Sequence of chain 1.E:
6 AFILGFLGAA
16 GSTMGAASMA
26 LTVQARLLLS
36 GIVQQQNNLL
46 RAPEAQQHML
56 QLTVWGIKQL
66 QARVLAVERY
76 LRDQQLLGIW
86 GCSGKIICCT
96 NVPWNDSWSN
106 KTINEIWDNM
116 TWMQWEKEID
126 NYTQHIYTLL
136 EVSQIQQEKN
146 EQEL

This protein binds this small molecule.
Small molecule (SMILES): Cc1ccc(-c2ccc(NC(=O)N3CCC4(CCO4)CC3)cc2)cc1

Sequence of chain 1.B:
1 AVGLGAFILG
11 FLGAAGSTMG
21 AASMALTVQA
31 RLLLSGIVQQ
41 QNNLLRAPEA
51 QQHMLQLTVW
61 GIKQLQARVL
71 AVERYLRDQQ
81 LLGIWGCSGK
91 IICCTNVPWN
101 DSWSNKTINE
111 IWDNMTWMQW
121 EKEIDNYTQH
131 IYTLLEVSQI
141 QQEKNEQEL

Binding-site contacts:
Ligand atom C04 contacts residue ARG77 of chain 1.B at 4.1 Å.
Ligand atom C03 contacts residue LEU76 of chain 1.B at 3.5 Å (hydrophobic).
Ligand atom C22 contacts residue PHE11 of chain 1.E at 4.0 Å (hydrophobic).
Ligand atom C18 contacts residue THR27 of chain 1.E at 3.8 Å.
Ligand atom C01 contacts residue VAL72 of chain 1.E at 3.8 Å (hydrophobic).
Ligand atom C04 contacts residue LEU76 of chain 1.B at 3.7 Å (hydrophobic).
Ligand atom C01 contacts residue GLU73 of chain 1.B at 3.8 Å.
Ligand atom C23 contacts residue PHE7 of chain 1.E at 3.5 Å (hydrophobic).
Ligand atom C06 contacts residue PHE7 of chain 1.E at 3.5 Å (hydrophobic).
Ligand atom O12 contacts residue ILE91 of chain 1.E at 3.5 Å.
Ligand atom C22 contacts residue PHE7 of chain 1.E at 3.9 Å (hydrophobic).
Ligand atom C04 contacts residue TYR75 of chain 1.E at 3.6 Å (hydrophobic).
Ligand atom C09 contacts residue PHE11 of chain 1.E at 3.6 Å (hydrophobic).
Ligand atom C11 contacts residue PHE11 of chain 1.E at 3.7 Å (hydrophobic).
Ligand atom C25 contacts residue ALA6 of chain 1.E at 3.8 Å (hydrophobic).
Ligand atom C08 contacts residue ARG77 of chain 1.B at 4.0 Å.
Ligand atom C15 contacts residue ILE92 of chain 1.E at 4.0 Å (hydrophobic).
Ligand atom C21 contacts residue LEU26 of chain 1.E at 3.6 Å (hydrophobic).
Ligand atom C24 contacts residue ALA6 of chain 1.E at 4.1 Å (hydrophobic).
Ligand atom C17 contacts residue THR27 of chain 1.E at 3.2 Å.
Ligand atom C06 contacts residue ARG77 of chain 1.B at 3.8 Å.
Ligand atom C08 contacts residue LEU81 of chain 1.B at 4.0 Å (hydrophobic).
Ligand atom C08 contacts residue PHE11 of chain 1.E at 3.7 Å (hydrophobic).
Ligand atom C07 contacts residue PHE11 of chain 1.E at 4.1 Å (hydrophobic).
Ligand atom C24 contacts residue PHE7 of chain 1.E at 3.5 Å (hydrophobic).
Ligand atom O12 contacts residue PHE11 of chain 1.E at 3.2 Å.
Ligand atom C14 contacts residue LEU26 of chain 1.E at 4.0 Å (hydrophobic).
Ligand atom C18 contacts residue ILE84 of chain 1.B at 4.0 Å (hydrophobic).
Ligand atom C23 contacts residue TYR75 of chain 1.E at 3.8 Å (hydrophobic).
Ligand atom N10 contacts residue LEU81 of chain 1.B at 3.9 Å.
Ligand atom O19 contacts residue ILE84 of chain 1.B at 4.0 Å.
Ligand atom C25 contacts residue PHE7 of chain 1.E at 3.4 Å (hydrophobic).
Ligand atom C20 contacts residue ALA30 of chain 1.E at 4.0 Å (hydrophobic).
Ligand atom C03 contacts residue TYR75 of chain 1.E at 3.8 Å (hydrophobic).
Ligand atom C05 contacts residue PHE7 of chain 1.E at 3.7 Å (hydrophobic).
Ligand atom C21 contacts residue ALA30 of chain 1.E at 3.8 Å (hydrophobic).
Ligand atom C22 contacts residue GLN80 of chain 1.B at 3.6 Å.
Ligand atom C05 contacts residue ARG77 of chain 1.B at 4.0 Å.
Ligand atom N10 contacts residue PHE11 of chain 1.E at 3.8 Å.
Ligand atom C07 contacts residue ARG77 of chain 1.B at 3.7 Å.